Binding-site contacts:
Ligand atom C3 contacts residue ASN85 of chain 1.A at 3.1 Å.
Ligand atom C2 contacts residue ASN85 of chain 1.A at 2.5 Å.
Ligand atom O3 contacts residue ASN85 of chain 1.A at 4.4 Å.
Ligand atom C1 contacts residue ASN85 of chain 1.A at 1.4 Å.
Ligand atom O5 contacts residue ASN85 of chain 1.A at 2.4 Å (h-bond).
Ligand atom C6 contacts residue ASN85 of chain 1.A at 4.3 Å.
Ligand atom O7 contacts residue PHE1 of chain 1.A at 3.9 Å.
Ligand atom C5 contacts residue ASN85 of chain 1.A at 3.0 Å.
Ligand atom O7 contacts residue ASN85 of chain 1.A at 3.4 Å (h-bond).
Ligand atom C4 contacts residue ASN85 of chain 1.A at 3.7 Å.
Ligand atom N2 contacts residue ASN85 of chain 1.A at 2.8 Å (h-bond).
Ligand atom C7 contacts residue ASN85 of chain 1.A at 3.5 Å.

Sequence of chain 1.A:
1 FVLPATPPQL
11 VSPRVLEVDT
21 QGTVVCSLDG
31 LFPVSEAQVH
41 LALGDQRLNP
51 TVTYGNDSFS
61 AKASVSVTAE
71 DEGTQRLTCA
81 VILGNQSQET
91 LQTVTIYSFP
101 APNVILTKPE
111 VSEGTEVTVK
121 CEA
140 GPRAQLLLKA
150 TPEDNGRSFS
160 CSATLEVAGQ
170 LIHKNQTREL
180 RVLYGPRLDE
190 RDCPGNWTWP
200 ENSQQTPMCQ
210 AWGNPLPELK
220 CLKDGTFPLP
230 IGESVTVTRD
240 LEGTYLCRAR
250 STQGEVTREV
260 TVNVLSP

A protein and the small-molecule ligand that binds it are described below.
Small molecule (SMILES): CC(=O)N[C@@H]1[C@@H](O)[C@H](O)[C@@H](CO)O[C@H]1O